Sequence of chain 1.B:
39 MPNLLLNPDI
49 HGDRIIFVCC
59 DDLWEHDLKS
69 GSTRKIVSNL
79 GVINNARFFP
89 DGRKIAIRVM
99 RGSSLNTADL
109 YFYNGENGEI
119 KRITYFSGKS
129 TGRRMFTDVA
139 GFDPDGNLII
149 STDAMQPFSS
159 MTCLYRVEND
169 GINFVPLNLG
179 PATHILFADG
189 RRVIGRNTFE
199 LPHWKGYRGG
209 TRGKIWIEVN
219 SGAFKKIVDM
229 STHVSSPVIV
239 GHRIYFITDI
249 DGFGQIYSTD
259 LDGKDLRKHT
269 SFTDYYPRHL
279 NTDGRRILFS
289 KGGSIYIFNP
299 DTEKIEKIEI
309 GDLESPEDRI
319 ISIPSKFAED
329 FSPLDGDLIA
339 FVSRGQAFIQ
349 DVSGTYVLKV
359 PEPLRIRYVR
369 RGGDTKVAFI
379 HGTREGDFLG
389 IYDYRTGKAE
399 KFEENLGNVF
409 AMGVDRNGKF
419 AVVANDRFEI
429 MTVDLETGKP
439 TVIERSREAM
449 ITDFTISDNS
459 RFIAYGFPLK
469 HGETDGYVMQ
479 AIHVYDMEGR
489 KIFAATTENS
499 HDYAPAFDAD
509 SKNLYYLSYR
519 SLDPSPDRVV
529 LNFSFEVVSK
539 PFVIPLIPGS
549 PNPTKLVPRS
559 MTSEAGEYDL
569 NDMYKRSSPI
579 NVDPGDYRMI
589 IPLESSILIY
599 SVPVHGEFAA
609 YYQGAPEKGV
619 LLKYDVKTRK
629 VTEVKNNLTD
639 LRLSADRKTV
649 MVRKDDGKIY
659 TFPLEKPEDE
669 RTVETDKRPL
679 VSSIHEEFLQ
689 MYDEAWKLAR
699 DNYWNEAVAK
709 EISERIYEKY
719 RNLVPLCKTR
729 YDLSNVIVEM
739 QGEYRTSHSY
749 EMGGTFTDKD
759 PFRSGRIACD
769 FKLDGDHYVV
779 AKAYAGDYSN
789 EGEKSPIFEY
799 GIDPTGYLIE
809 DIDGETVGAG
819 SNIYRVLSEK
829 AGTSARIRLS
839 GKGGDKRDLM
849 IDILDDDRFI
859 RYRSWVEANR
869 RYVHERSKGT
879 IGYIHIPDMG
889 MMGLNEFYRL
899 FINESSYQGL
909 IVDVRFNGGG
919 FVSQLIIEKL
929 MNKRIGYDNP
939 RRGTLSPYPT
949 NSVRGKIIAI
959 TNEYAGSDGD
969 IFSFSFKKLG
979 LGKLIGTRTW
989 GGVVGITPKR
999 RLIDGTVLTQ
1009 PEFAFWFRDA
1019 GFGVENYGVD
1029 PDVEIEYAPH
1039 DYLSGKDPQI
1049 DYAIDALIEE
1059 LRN

The protein below binds the small molecule below.
Small molecule (SMILES): N=C(N)NCCC[C@H](NC(=O)C(=O)C(CC1CCCCC1)NC(=O)OCc1ccccc1)C(=O)N[C@@H](CCC(=O)O)C(=O)N[C@@H](CC1CCCCC1)C(=O)O

Binding-site contacts:
Ligand atom CA1 contacts residue SER965 of chain 1.B at 3.5 Å.
Ligand atom CD6 contacts residue ARG131 of chain 1.B at 2.9 Å.
Ligand atom C2 contacts residue ILE994 of chain 1.B at 3.4 Å (hydrophobic).
Ligand atom CD1 contacts residue GLY993 of chain 1.B at 3.5 Å.
Ligand atom O1 contacts residue SER965 of chain 1.B at 1.6 Å.
Ligand atom C3 contacts residue THR995 of chain 1.B at 3.0 Å.
Ligand atom O contacts residue GLY916 of chain 1.B at 3.5 Å (h-bond).
Ligand atom O contacts residue GLY917 of chain 1.B at 2.7 Å.
Ligand atom C6 contacts residue GLY918 of chain 1.B at 3.3 Å.
Ligand atom OE5 contacts residue TRP988 of chain 1.B at 2.9 Å.
Ligand atom O contacts residue GLY918 of chain 1.B at 2.2 Å (h-bond).
Ligand atom C7 contacts residue ASP966 of chain 1.B at 3.1 Å.
Ligand atom O contacts residue ASP966 of chain 1.B at 3.4 Å (salt-bridge).
Ligand atom C8 contacts residue GLY916 of chain 1.B at 3.5 Å.
Ligand atom OE4 contacts residue ALA963 of chain 1.B at 3.4 Å.
Ligand atom OE4 contacts residue TYR962 of chain 1.B at 3.2 Å (h-bond).
Ligand atom CE1 contacts residue PHE1011 of chain 1.B at 3.4 Å (hydrophobic).
Ligand atom O12 contacts residue ILE994 of chain 1.B at 3.6 Å (h-bond).
Ligand atom NH2 contacts residue TYR609 of chain 1.B at 2.7 Å (h-bond).
Ligand atom CA1 contacts residue GLY918 of chain 1.B at 3.1 Å.
Ligand atom C7 contacts residue SER965 of chain 1.B at 2.0 Å.
Ligand atom C2 contacts residue THR995 of chain 1.B at 3.1 Å.
Ligand atom OE4 contacts residue GLY964 of chain 1.B at 2.6 Å (h-bond).
Ligand atom CG3 contacts residue ARG132 of chain 1.B at 3.5 Å.
Ligand atom N contacts residue GLY918 of chain 1.B at 2.8 Å (h-bond).
Ligand atom NH1 contacts residue TYR609 of chain 1.B at 3.6 Å.
Ligand atom OE4 contacts residue ASN915 of chain 1.B at 3.5 Å (h-bond).
Ligand atom CB3 contacts residue GLY916 of chain 1.B at 3.4 Å.
Ligand atom N2 contacts residue GLY916 of chain 1.B at 3.0 Å (h-bond).
Ligand atom O1 contacts residue ASP966 of chain 1.B at 1.9 Å (salt-bridge).
Ligand atom CE1 contacts residue GLY993 of chain 1.B at 3.4 Å.
Ligand atom CD4 contacts residue GLY964 of chain 1.B at 3.6 Å.
Ligand atom C3 contacts residue PHE1011 of chain 1.B at 3.6 Å (hydrophobic).
Ligand atom O contacts residue SER965 of chain 1.B at 2.9 Å.
Ligand atom CZ1 contacts residue ASP936 of chain 1.A at 3.1 Å.
Ligand atom N1 contacts residue SER965 of chain 1.B at 3.3 Å.
Ligand atom O3 contacts residue ARG131 of chain 1.B at 3.4 Å (salt-bridge).
Ligand atom OXT contacts residue ARG132 of chain 1.B at 3.1 Å.
Ligand atom O3 contacts residue ARG132 of chain 1.B at 3.4 Å (salt-bridge).
Ligand atom C6 contacts residue SER965 of chain 1.B at 2.4 Å.

Sequence of chain 1.A:
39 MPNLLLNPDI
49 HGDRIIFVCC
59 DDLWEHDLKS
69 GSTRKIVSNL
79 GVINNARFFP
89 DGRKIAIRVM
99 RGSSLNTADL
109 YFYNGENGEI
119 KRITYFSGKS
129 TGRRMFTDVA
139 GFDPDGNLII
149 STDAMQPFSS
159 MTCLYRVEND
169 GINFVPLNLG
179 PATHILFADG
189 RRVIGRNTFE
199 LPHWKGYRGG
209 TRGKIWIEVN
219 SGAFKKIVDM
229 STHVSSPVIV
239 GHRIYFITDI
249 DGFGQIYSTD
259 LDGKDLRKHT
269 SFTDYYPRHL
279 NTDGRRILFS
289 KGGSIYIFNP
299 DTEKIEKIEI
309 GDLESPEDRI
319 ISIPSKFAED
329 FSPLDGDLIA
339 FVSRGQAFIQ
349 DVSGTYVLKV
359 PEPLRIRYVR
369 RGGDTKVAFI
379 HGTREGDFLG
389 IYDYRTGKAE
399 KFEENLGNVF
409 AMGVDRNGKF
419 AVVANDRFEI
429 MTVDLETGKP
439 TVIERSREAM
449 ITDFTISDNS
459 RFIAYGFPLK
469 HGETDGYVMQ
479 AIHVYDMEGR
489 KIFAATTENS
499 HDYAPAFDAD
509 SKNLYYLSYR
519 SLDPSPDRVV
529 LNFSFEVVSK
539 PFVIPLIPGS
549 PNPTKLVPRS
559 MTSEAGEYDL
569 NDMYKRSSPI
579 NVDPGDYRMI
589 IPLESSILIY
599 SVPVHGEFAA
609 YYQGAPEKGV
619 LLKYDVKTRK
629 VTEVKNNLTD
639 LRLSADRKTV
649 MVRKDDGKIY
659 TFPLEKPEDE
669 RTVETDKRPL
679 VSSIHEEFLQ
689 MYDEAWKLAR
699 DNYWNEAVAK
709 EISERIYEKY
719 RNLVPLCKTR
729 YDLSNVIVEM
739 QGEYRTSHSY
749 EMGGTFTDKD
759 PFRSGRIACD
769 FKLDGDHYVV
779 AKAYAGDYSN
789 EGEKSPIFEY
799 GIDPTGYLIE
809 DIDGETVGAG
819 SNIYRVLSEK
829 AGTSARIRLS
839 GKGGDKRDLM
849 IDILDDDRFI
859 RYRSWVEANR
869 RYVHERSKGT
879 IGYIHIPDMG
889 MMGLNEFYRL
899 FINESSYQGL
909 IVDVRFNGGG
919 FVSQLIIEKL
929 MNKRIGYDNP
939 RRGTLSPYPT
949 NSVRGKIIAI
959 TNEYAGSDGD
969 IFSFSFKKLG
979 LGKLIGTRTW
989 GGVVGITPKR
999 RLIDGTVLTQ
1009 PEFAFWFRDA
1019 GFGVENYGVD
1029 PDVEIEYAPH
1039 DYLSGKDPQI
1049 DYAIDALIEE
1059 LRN